Binding-site contacts:
Ligand atom C contacts residue THR49 of chain 2.B at 3.7 Å.
Ligand atom O contacts residue THR15 of chain 2.B at 3.2 Å.
Ligand atom C contacts residue GLN45 of chain 2.B at 3.3 Å.
Ligand atom CD2 contacts residue GLU14 of chain 2.B at 3.6 Å.
Ligand atom O contacts residue VAL48 of chain 2.B at 3.3 Å.
Ligand atom O contacts residue THR49 of chain 2.B at 3.7 Å.
Ligand atom O contacts residue ALA41 of chain 2.B at 3.4 Å (h-bond).
Ligand atom CG contacts residue PHE38 of chain 2.B at 3.7 Å (hydrophobic).
Ligand atom CG contacts residue ASN70 of chain 2.B at 3.5 Å.
Ligand atom NH1 contacts residue HIS51 of chain 2.B at 3.4 Å (h-bond).
Ligand atom CB contacts residue ALA47 of chain 2.B at 3.5 Å (hydrophobic).
Ligand atom N contacts residue SER39 of chain 2.B at 2.8 Å (h-bond).
Ligand atom O contacts residue GLN45 of chain 2.B at 2.9 Å (h-bond).
Ligand atom CB contacts residue VAL48 of chain 2.B at 3.7 Å (hydrophobic).
Ligand atom CA contacts residue ALA47 of chain 2.B at 3.5 Å (hydrophobic).
Ligand atom CD1 contacts residue THR40 of chain 2.B at 3.3 Å.
Ligand atom O contacts residue PHE38 of chain 2.B at 3.4 Å.
Ligand atom CD contacts residue ALA47 of chain 2.B at 3.5 Å (hydrophobic).
Ligand atom CB contacts residue GLN45 of chain 2.B at 3.6 Å.
Ligand atom O contacts residue GLN45 of chain 2.B at 3.5 Å (h-bond).
Ligand atom CA contacts residue SER39 of chain 2.B at 3.4 Å.
Ligand atom OH contacts residue ARG79 of chain 2.B at 3.6 Å.
Ligand atom C contacts residue SER39 of chain 2.B at 3.6 Å.
Ligand atom CG contacts residue THR40 of chain 2.B at 3.7 Å.
Ligand atom CD1 contacts residue ILE50 of chain 2.B at 3.5 Å (hydrophobic).
Ligand atom CD1 contacts residue PHE38 of chain 2.B at 3.7 Å (hydrophobic).
Ligand atom CD2 contacts residue ILE13 of chain 2.B at 3.7 Å (hydrophobic).
Ligand atom N contacts residue GLN45 of chain 2.B at 3.2 Å (h-bond).
Ligand atom CB contacts residue ALA41 of chain 2.B at 3.7 Å (hydrophobic).
Ligand atom O contacts residue SER39 of chain 2.B at 3.0 Å (h-bond).
Ligand atom CG contacts residue THR49 of chain 2.B at 3.5 Å.
Ligand atom O contacts residue THR49 of chain 2.B at 2.9 Å (h-bond).
Ligand atom O contacts residue MET16 of chain 2.B at 2.8 Å (h-bond).
Ligand atom CD contacts residue THR49 of chain 2.B at 3.6 Å.
Ligand atom N contacts residue THR49 of chain 2.B at 3.4 Å (h-bond).
Ligand atom CA contacts residue GLN45 of chain 2.B at 3.5 Å.
Ligand atom CB contacts residue VAL37 of chain 2.B at 3.5 Å (hydrophobic).
Ligand atom CA contacts residue THR49 of chain 2.B at 3.2 Å.
Ligand atom CB contacts residue SER39 of chain 2.B at 3.5 Å.
Ligand atom CD contacts residue GLN36 of chain 2.B at 3.7 Å.

This protein binds this small molecule.
Small molecule (SMILES): CC(C)C[C@H](NC(=O)[C@H](Cc1ccc(O)cc1)NC(=O)[C@@H]1CCCN1C(=O)[C@@H]1CCCN1)C(=O)N1CCC[C@H]1C(=O)N[C@@H](CCCN=C(N)N)C(=O)N1CCC[C@H]1C(=O)N[C@H](C=O)CCCN=C(N)N

Sequence of chain 2.B:
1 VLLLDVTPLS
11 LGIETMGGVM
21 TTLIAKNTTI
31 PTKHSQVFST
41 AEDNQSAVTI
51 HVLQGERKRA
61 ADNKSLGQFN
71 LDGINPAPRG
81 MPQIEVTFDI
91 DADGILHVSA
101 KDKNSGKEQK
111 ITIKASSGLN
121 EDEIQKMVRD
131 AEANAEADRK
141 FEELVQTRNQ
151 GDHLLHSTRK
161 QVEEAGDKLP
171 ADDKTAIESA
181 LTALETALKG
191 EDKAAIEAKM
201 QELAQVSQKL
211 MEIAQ